Sequence of chain 1.D:
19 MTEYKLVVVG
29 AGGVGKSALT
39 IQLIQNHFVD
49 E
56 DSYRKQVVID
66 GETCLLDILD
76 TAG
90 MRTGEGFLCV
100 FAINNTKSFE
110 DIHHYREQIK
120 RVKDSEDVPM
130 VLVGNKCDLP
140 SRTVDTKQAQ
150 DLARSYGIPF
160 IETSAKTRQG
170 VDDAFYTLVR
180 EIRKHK

Binding-site contacts:
Ligand atom C8 contacts residue ALA36 of chain 1.D at 3.3 Å (hydrophobic).
Ligand atom O2' contacts residue VAL47 of chain 1.D at 2.8 Å (h-bond).
Ligand atom O1A contacts residue ALA36 of chain 1.D at 2.9 Å (h-bond).
Ligand atom N3B contacts residue GLY31 of chain 1.D at 3.0 Å (h-bond).
Ligand atom O2B contacts residue VAL32 of chain 1.D at 3.4 Å (h-bond).
Ligand atom PB contacts residue MG1 of chain 1.N at 3.4 Å.
Ligand atom O1A contacts residue SER35 of chain 1.D at 3.2 Å.
Ligand atom O1B contacts residue SER35 of chain 1.D at 3.0 Å (h-bond).
Ligand atom O2B contacts residue GLY31 of chain 1.D at 3.5 Å (h-bond).
Ligand atom O2B contacts residue LYS34 of chain 1.D at 2.9 Å (salt-bridge).
Ligand atom N7 contacts residue ALA164 of chain 1.D at 3.6 Å.
Ligand atom N2 contacts residue ASP137 of chain 1.D at 2.9 Å (salt-bridge).
Ligand atom O1G contacts residue GLY78 of chain 1.D at 3.0 Å (h-bond).
Ligand atom C2' contacts residue VAL47 of chain 1.D at 3.5 Å (hydrophobic).
Ligand atom O6 contacts residue SER163 of chain 1.D at 3.3 Å.
Ligand atom O6 contacts residue ALA164 of chain 1.D at 2.7 Å (h-bond).
Ligand atom O1G contacts residue GLY30 of chain 1.D at 3.5 Å.
Ligand atom O1G contacts residue LYS34 of chain 1.D at 3.0 Å (salt-bridge).
Ligand atom O4' contacts residue LYS135 of chain 1.D at 3.3 Å (salt-bridge).
Ligand atom PB contacts residue LYS34 of chain 1.D at 3.6 Å.
Ligand atom N7 contacts residue ALA36 of chain 1.D at 3.4 Å.
Ligand atom N2 contacts residue LEU138 of chain 1.D at 3.4 Å.
Ligand atom O3A contacts residue GLY33 of chain 1.D at 3.3 Å (h-bond).
Ligand atom O6 contacts residue ASP137 of chain 1.D at 3.4 Å (salt-bridge).
Ligand atom O1B contacts residue MG1 of chain 1.N at 2.2 Å.
Ligand atom O2G contacts residue MG1 of chain 1.N at 2.2 Å.
Ligand atom C6 contacts residue ASP137 of chain 1.D at 3.6 Å.
Ligand atom N1 contacts residue ASP137 of chain 1.D at 2.8 Å (salt-bridge).
Ligand atom C6 contacts residue LYS135 of chain 1.D at 3.6 Å.
Ligand atom O2' contacts residue PHE46 of chain 1.D at 3.2 Å.
Ligand atom O6 contacts residue ASN134 of chain 1.D at 3.4 Å (h-bond).
Ligand atom N7 contacts residue ASN134 of chain 1.D at 3.0 Å (h-bond).
Ligand atom O2B contacts residue GLY33 of chain 1.D at 3.2 Å (h-bond).
Ligand atom O6 contacts residue LYS135 of chain 1.D at 3.3 Å.
Ligand atom O3A contacts residue GLY31 of chain 1.D at 3.5 Å.
Ligand atom PG contacts residue MG1 of chain 1.N at 3.4 Å.
Ligand atom O2' contacts residue ASP48 of chain 1.D at 3.3 Å.
Ligand atom C5 contacts residue LYS135 of chain 1.D at 3.6 Å.
Ligand atom C8 contacts residue GLY33 of chain 1.D at 3.5 Å.
Ligand atom O3' contacts residue ASP48 of chain 1.D at 3.0 Å (salt-bridge).

The small molecule below binds the protein below.
Small molecule (SMILES): Nc1nc2c(ncn2[C@@H]2O[C@H](CO[P](=O)(O)O[P](=O)(O)NP(=O)(O)O)[C@@H](O)[C@H]2O)c(=O)[nH]1